This protein binds this small molecule.
Small molecule (SMILES): CC(=O)N[C@@H]1[C@@H](O)[C@H](O)[C@@H](CO)O[C@H]1O

Sequence of chain 1.C:
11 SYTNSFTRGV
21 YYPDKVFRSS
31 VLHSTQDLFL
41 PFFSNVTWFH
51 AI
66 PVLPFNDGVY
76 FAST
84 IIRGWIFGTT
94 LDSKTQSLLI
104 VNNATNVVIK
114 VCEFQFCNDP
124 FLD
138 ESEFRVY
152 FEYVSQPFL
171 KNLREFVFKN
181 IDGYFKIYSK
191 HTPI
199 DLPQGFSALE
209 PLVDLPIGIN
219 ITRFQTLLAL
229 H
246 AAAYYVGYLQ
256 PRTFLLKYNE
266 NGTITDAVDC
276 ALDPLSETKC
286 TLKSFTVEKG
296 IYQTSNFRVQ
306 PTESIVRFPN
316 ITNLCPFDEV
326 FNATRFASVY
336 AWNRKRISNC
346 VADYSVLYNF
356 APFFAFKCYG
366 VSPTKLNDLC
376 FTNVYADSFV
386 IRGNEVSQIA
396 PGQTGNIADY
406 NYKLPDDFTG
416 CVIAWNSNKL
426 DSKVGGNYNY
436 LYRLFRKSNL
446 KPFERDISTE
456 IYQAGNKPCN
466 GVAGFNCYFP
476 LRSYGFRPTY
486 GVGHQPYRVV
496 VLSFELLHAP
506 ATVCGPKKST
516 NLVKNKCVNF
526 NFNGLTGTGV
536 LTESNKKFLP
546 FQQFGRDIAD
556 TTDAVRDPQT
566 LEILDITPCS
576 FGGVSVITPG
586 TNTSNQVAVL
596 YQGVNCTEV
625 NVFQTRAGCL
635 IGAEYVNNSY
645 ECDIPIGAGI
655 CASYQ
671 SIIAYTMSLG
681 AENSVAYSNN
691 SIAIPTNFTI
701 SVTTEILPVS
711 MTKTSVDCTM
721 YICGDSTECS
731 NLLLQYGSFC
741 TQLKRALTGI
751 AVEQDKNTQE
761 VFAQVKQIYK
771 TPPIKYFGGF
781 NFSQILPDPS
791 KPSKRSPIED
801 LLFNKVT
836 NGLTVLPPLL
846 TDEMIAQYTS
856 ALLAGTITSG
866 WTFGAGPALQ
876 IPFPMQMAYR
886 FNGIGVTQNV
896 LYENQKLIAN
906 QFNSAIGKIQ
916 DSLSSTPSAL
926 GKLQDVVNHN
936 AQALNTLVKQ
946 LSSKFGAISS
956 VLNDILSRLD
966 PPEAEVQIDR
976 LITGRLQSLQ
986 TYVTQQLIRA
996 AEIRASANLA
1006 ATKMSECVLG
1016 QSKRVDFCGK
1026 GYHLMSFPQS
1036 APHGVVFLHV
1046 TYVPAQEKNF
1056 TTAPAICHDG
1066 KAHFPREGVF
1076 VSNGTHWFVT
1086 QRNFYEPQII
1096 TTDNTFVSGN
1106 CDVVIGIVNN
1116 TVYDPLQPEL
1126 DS

Binding-site contacts:
Ligand atom C8 contacts residue ASN106 of chain 1.C at 3.6 Å.
Ligand atom C7 contacts residue ASN106 of chain 1.C at 3.4 Å.
Ligand atom C8 contacts residue GLU138 of chain 1.C at 4.2 Å.
Ligand atom N2 contacts residue THR108 of chain 1.C at 2.8 Å (h-bond).
Ligand atom C5 contacts residue ASN106 of chain 1.C at 3.7 Å.
Ligand atom O5 contacts residue ASN106 of chain 1.C at 2.4 Å (h-bond).
Ligand atom C7 contacts residue THR108 of chain 1.C at 3.8 Å.
Ligand atom O7 contacts residue THR108 of chain 1.C at 3.3 Å.
Ligand atom C3 contacts residue THR108 of chain 1.C at 3.9 Å.
Ligand atom C4 contacts residue ASN106 of chain 1.C at 4.2 Å.
Ligand atom O6 contacts residue VAL111 of chain 1.C at 3.5 Å.
Ligand atom C6 contacts residue VAL111 of chain 1.C at 3.8 Å (hydrophobic).
Ligand atom C1 contacts residue ASN106 of chain 1.C at 1.4 Å.
Ligand atom C2 contacts residue ASN106 of chain 1.C at 2.5 Å.
Ligand atom O7 contacts residue ASN106 of chain 1.C at 4.3 Å.
Ligand atom C3 contacts residue ASN106 of chain 1.C at 3.8 Å.
Ligand atom C1 contacts residue THR108 of chain 1.C at 3.3 Å.
Ligand atom C2 contacts residue THR108 of chain 1.C at 3.5 Å.
Ligand atom O6 contacts residue PHE141 of chain 1.C at 3.9 Å.
Ligand atom N2 contacts residue ASN106 of chain 1.C at 2.9 Å (h-bond).
Ligand atom O6 contacts residue VAL104 of chain 1.C at 4.4 Å.